Binding-site contacts:
Ligand atom C3 contacts residue ASN146 of chain 1.B at 3.8 Å.
Ligand atom C4 contacts residue ARG246 of chain 1.B at 4.4 Å.
Ligand atom O7 contacts residue PRO96 of chain 1.B at 3.9 Å.
Ligand atom C2 contacts residue ASN146 of chain 1.B at 2.5 Å.
Ligand atom O6 contacts residue LYS136 of chain 1.B at 3.2 Å (salt-bridge).
Ligand atom C4 contacts residue ASP95 of chain 1.B at 4.2 Å.
Ligand atom O5 contacts residue ASN146 of chain 1.B at 2.3 Å (h-bond).
Ligand atom C8 contacts residue PHE243 of chain 1.B at 4.3 Å (hydrophobic).
Ligand atom C6 contacts residue LYS136 of chain 1.B at 4.2 Å.
Ligand atom C4 contacts residue ASN146 of chain 1.B at 4.2 Å.
Ligand atom C8 contacts residue VAL138 of chain 1.B at 4.3 Å (hydrophobic).
Ligand atom O3 contacts residue SER311 of chain 1.B at 4.4 Å.
Ligand atom C4 contacts residue ASN310 of chain 1.B at 3.9 Å.
Ligand atom C3 contacts residue CYS309 of chain 1.B at 4.3 Å (hydrophobic).
Ligand atom N2 contacts residue ASN146 of chain 1.B at 3.0 Å (h-bond).
Ligand atom C5 contacts residue ASN310 of chain 1.B at 3.5 Å.
Ligand atom O3 contacts residue ARG246 of chain 1.B at 3.2 Å (salt-bridge).
Ligand atom O4 contacts residue ASN310 of chain 1.B at 3.9 Å.
Ligand atom O4 contacts residue ARG246 of chain 1.B at 3.8 Å.
Ligand atom C8 contacts residue SER311 of chain 1.B at 3.6 Å.
Ligand atom C7 contacts residue SER311 of chain 1.B at 3.7 Å.
Ligand atom C1 contacts residue SER311 of chain 1.B at 4.0 Å.
Ligand atom O3 contacts residue ASN310 of chain 1.B at 4.3 Å.
Ligand atom C1 contacts residue ASN310 of chain 1.B at 3.9 Å.
Ligand atom O6 contacts residue ASP95 of chain 1.B at 4.3 Å.
Ligand atom C8 contacts residue ASN244 of chain 1.B at 4.0 Å.
Ligand atom O7 contacts residue ASN146 of chain 1.B at 4.0 Å.
Ligand atom C5 contacts residue ASN146 of chain 1.B at 3.6 Å.
Ligand atom C2 contacts residue SER311 of chain 1.B at 3.7 Å.
Ligand atom C8 contacts residue LEU145 of chain 1.B at 3.6 Å (hydrophobic).
Ligand atom C3 contacts residue ARG246 of chain 1.B at 4.3 Å.
Ligand atom C1 contacts residue ASN146 of chain 1.B at 1.4 Å.
Ligand atom C3 contacts residue SER311 of chain 1.B at 3.9 Å.
Ligand atom C7 contacts residue ASN146 of chain 1.B at 3.8 Å.
Ligand atom C2 contacts residue ASN310 of chain 1.B at 4.3 Å.
Ligand atom O5 contacts residue ASN310 of chain 1.B at 4.1 Å.
Ligand atom C3 contacts residue ASN310 of chain 1.B at 3.6 Å.
Ligand atom N2 contacts residue SER311 of chain 1.B at 2.8 Å (h-bond).
Ligand atom O3 contacts residue CYS309 of chain 1.B at 3.2 Å (h-bond).
Ligand atom O5 contacts residue LYS136 of chain 1.B at 3.6 Å (salt-bridge).

The protein below binds the small molecule below.
Small molecule (SMILES): CC(=O)N[C@@H]1[C@@H](O)[C@H](O)[C@@H](CO)O[C@H]1O

Sequence of chain 1.B:
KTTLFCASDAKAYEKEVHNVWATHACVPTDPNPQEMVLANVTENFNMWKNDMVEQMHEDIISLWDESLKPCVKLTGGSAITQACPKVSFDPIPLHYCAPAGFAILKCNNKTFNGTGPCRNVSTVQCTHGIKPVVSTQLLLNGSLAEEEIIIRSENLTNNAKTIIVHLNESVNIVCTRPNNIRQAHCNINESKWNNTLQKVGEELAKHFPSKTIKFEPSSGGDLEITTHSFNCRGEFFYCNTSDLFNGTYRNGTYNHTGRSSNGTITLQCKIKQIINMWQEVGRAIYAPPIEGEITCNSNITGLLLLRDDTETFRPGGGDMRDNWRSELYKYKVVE